Sequence of chain 2.C:
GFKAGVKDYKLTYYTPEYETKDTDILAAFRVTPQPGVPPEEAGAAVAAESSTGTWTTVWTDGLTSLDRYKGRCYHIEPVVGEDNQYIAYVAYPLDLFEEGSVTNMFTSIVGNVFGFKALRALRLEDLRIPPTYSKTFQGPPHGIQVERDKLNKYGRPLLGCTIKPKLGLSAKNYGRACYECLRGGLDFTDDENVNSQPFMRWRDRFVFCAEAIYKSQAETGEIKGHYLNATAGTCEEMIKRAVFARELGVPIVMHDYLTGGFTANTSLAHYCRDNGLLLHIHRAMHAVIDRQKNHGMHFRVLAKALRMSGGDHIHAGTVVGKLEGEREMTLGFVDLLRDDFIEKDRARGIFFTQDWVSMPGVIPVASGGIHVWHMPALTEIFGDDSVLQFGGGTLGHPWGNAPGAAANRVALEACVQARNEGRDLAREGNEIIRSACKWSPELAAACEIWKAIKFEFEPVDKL

The small molecule below binds the protein below.
Small molecule (SMILES): O=C(O)[C@@](O)(COP(=O)(O)O)[C@H](O)[C@H](O)COP(=O)(O)O

Binding-site contacts:
Ligand atom O3P contacts residue GLY404 of chain 2.A at 2.7 Å (h-bond).
Ligand atom O3P contacts residue THR65 of chain 2.C at 2.6 Å (h-bond).
Ligand atom O7 contacts residue LYS334 of chain 2.A at 2.9 Å (salt-bridge).
Ligand atom O1 contacts residue LYS175 of chain 2.A at 3.1 Å (salt-bridge).
Ligand atom C2 contacts residue MG1 of chain 2.E at 2.8 Å.
Ligand atom O3 contacts residue KCX201 of chain 2.A at 2.5 Å (h-bond).
Ligand atom O3 contacts residue HIS294 of chain 2.A at 2.9 Å (h-bond).
Ligand atom O2 contacts residue THR173 of chain 2.A at 2.8 Å (h-bond).
Ligand atom O6 contacts residue LYS175 of chain 2.A at 3.3 Å (salt-bridge).
Ligand atom O2P contacts residue GLY381 of chain 2.A at 2.8 Å (h-bond).
Ligand atom O4 contacts residue GLY380 of chain 2.A at 3.4 Å (h-bond).
Ligand atom O1P contacts residue GLY403 of chain 2.A at 2.8 Å (h-bond).
Ligand atom O2P contacts residue GLY380 of chain 2.A at 3.3 Å.
Ligand atom O6 contacts residue ASN123 of chain 2.C at 3.0 Å (h-bond).
Ligand atom C contacts residue LYS175 of chain 2.A at 3.4 Å.
Ligand atom O6 contacts residue ASP203 of chain 2.A at 3.1 Å (salt-bridge).
Ligand atom O3P contacts residue LYS175 of chain 2.A at 3.3 Å.
Ligand atom O2 contacts residue LYS175 of chain 2.A at 3.0 Å (salt-bridge).
Ligand atom O2 contacts residue KCX201 of chain 2.A at 3.0 Å (h-bond).
Ligand atom O2P contacts residue LYS334 of chain 2.A at 2.8 Å (salt-bridge).
Ligand atom O3 contacts residue GLU204 of chain 2.A at 2.9 Å (salt-bridge).
Ligand atom C contacts residue ASN123 of chain 2.C at 3.5 Å.
Ligand atom O2P contacts residue THR65 of chain 2.C at 3.4 Å (h-bond).
Ligand atom O2P contacts residue TRP66 of chain 2.C at 3.3 Å.
Ligand atom O3 contacts residue MG1 of chain 2.E at 2.2 Å.
Ligand atom O6 contacts residue MG1 of chain 2.E at 2.1 Å.
Ligand atom O6 contacts residue LYS177 of chain 2.A at 2.8 Å (salt-bridge).
Ligand atom O2 contacts residue ASP203 of chain 2.A at 3.4 Å (salt-bridge).
Ligand atom O6 contacts residue GLU204 of chain 2.A at 3.1 Å (salt-bridge).
Ligand atom C contacts residue MG1 of chain 2.E at 2.8 Å.
Ligand atom O4 contacts residue SER379 of chain 2.A at 2.9 Å (h-bond).
Ligand atom C3 contacts residue KCX201 of chain 2.A at 3.1 Å.
Ligand atom C3 contacts residue MG1 of chain 2.E at 3.0 Å.
Ligand atom O6P contacts residue ARG295 of chain 2.A at 2.9 Å (salt-bridge).
Ligand atom O7 contacts residue GLU60 of chain 2.C at 3.3 Å (salt-bridge).
Ligand atom O4P contacts residue SER379 of chain 2.A at 3.3 Å (h-bond).
Ligand atom P1 contacts residue THR65 of chain 2.C at 3.5 Å.
Ligand atom O4P contacts residue HIS327 of chain 2.A at 2.7 Å (h-bond).
Ligand atom O2 contacts residue MG1 of chain 2.E at 2.2 Å.
Ligand atom O5P contacts residue ARG295 of chain 2.A at 2.9 Å (salt-bridge).

Sequence of chain 2.A:
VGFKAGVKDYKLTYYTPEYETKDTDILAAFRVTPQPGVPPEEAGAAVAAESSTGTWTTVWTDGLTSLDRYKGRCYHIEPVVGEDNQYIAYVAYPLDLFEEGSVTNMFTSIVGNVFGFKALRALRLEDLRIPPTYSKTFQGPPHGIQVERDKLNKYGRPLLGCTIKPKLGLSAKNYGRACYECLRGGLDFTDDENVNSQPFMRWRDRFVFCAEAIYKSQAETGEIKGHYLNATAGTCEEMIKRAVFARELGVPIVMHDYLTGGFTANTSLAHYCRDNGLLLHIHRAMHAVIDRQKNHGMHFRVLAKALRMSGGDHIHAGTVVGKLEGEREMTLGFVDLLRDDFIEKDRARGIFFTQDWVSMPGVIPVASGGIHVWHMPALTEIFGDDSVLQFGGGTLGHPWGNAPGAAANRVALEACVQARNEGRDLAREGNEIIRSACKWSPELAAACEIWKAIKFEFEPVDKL